Sequence of chain 3.A:
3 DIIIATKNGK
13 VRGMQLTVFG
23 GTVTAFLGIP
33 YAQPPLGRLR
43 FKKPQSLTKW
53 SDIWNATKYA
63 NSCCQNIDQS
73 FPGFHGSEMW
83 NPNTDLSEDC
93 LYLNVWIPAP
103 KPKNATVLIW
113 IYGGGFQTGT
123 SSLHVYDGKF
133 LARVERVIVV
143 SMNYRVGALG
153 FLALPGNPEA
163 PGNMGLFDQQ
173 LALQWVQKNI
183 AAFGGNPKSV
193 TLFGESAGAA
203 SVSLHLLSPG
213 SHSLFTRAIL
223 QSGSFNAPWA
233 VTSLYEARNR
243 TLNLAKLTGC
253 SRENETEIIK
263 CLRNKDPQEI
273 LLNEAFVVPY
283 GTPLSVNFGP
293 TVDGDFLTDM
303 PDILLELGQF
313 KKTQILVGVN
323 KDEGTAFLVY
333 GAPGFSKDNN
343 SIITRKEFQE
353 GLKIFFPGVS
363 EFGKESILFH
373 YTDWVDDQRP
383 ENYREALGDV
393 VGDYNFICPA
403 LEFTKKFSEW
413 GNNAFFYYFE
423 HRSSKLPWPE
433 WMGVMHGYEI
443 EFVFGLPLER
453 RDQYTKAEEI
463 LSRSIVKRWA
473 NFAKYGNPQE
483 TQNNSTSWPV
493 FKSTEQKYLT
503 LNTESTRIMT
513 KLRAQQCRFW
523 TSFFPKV

The protein below binds the small molecule below.
Small molecule (SMILES): CC(=O)N[C@H]1[C@H](O[C@H]2[C@H](O)[C@@H](NC(C)=O)CO[C@@H]2CO[C@H]2O[C@@H](C)[C@@H](O)[C@@H](O)[C@@H]2O)O[C@H](CO)[C@@H](O)[C@@H]1O

Binding-site contacts:
Ligand atom O5 contacts residue SER338 of chain 3.A at 4.1 Å.
Ligand atom C5 contacts residue ASN341 of chain 3.A at 3.4 Å.
Ligand atom C4 contacts residue ASN341 of chain 3.A at 4.2 Å.
Ligand atom C7 contacts residue ASN342 of chain 3.A at 4.4 Å.
Ligand atom O5 contacts residue ASN341 of chain 3.A at 2.1 Å (h-bond).
Ligand atom C6 contacts residue PHE337 of chain 3.A at 3.8 Å (hydrophobic).
Ligand atom C5 contacts residue PHE337 of chain 3.A at 4.1 Å (hydrophobic).
Ligand atom O4 contacts residue GLY336 of chain 3.A at 3.8 Å.
Ligand atom O7 contacts residue ASN342 of chain 3.A at 3.4 Å (h-bond).
Ligand atom C6 contacts residue ASP340 of chain 3.A at 4.0 Å.
Ligand atom C8 contacts residue ASN341 of chain 3.A at 3.4 Å.
Ligand atom O7 contacts residue ALA334 of chain 3.A at 4.3 Å.
Ligand atom O7 contacts residue GLY336 of chain 3.A at 3.1 Å (h-bond).
Ligand atom N2 contacts residue ASN341 of chain 3.A at 3.3 Å (h-bond).
Ligand atom C3 contacts residue ASN341 of chain 3.A at 3.8 Å.
Ligand atom C5 contacts residue SER338 of chain 3.A at 3.7 Å.
Ligand atom O5 contacts residue SER338 of chain 3.A at 3.4 Å.
Ligand atom C3 contacts residue GLY336 of chain 3.A at 4.1 Å.
Ligand atom C5 contacts residue ASN341 of chain 3.A at 4.3 Å.
Ligand atom C7 contacts residue GLY336 of chain 3.A at 4.2 Å.
Ligand atom C2 contacts residue ASN341 of chain 3.A at 2.6 Å.
Ligand atom O7 contacts residue PRO335 of chain 3.A at 3.8 Å.
Ligand atom O7 contacts residue SER343 of chain 3.A at 3.9 Å.
Ligand atom C1 contacts residue ASN341 of chain 3.A at 1.4 Å.
Ligand atom C6 contacts residue SER338 of chain 3.A at 3.8 Å.
Ligand atom C6 contacts residue ASN341 of chain 3.A at 4.1 Å.
Ligand atom C1 contacts residue SER338 of chain 3.A at 4.0 Å.
Ligand atom C1 contacts residue GLY336 of chain 3.A at 4.3 Å.
Ligand atom O7 contacts residue ASN341 of chain 3.A at 3.9 Å.
Ligand atom C6 contacts residue SER338 of chain 3.A at 3.6 Å.
Ligand atom C7 contacts residue ASN341 of chain 3.A at 3.4 Å.
Ligand atom C6 contacts residue ASN341 of chain 3.A at 4.5 Å.
Ligand atom O7 contacts residue ILE344 of chain 3.A at 4.1 Å.
Ligand atom C5 contacts residue GLY336 of chain 3.A at 4.1 Å.